Binding-site contacts:
Ligand atom C3 contacts residue THR104 of chain 1.E at 4.0 Å.
Ligand atom O5 contacts residue HIS50 of chain 1.E at 3.5 Å (h-bond).
Ligand atom C5 contacts residue HIS50 of chain 1.E at 4.1 Å.
Ligand atom C3 contacts residue TYR36 of chain 1.E at 4.0 Å (hydrophobic).
Ligand atom C4 contacts residue CA1 of chain 1.Z at 3.6 Å.
Ligand atom O2 contacts residue PHB1 of chain 1.KA at 2.9 Å (h-bond).
Ligand atom O4 contacts residue THR104 of chain 1.E at 3.4 Å (h-bond).
Ligand atom O5 contacts residue TYR36 of chain 1.E at 3.7 Å.
Ligand atom C2 contacts residue ASN107 of chain 1.E at 4.0 Å.
Ligand atom C4 contacts residue THR104 of chain 1.E at 3.5 Å.
Ligand atom O5 contacts residue GLN53 of chain 1.E at 4.0 Å.
Ligand atom O3 contacts residue CA1 of chain 1.Z at 2.8 Å.
Ligand atom O6 contacts residue PRO51 of chain 1.E at 4.2 Å.
Ligand atom C3 contacts residue CA1 of chain 1.Z at 3.6 Å.
Ligand atom O6 contacts residue HIS50 of chain 1.E at 2.7 Å (h-bond).
Ligand atom C5 contacts residue GLN53 of chain 1.E at 3.5 Å.
Ligand atom C6 contacts residue CYS62 of chain 1.E at 4.1 Å (hydrophobic).
Ligand atom O4 contacts residue ASP100 of chain 1.E at 2.8 Å (salt-bridge).
Ligand atom C4 contacts residue PHB1 of chain 1.KA at 4.2 Å.
Ligand atom O2 contacts residue ASN107 of chain 1.E at 3.2 Å (h-bond).
Ligand atom C4 contacts residue ASP100 of chain 1.E at 3.6 Å.
Ligand atom O3 contacts residue THR104 of chain 1.E at 3.2 Å.
Ligand atom C5 contacts residue PHB1 of chain 1.KA at 3.6 Å.
Ligand atom O4 contacts residue CA1 of chain 1.Z at 2.7 Å.
Ligand atom C2 contacts residue CA1 of chain 1.Z at 4.0 Å.
Ligand atom C2 contacts residue TYR36 of chain 1.E at 3.4 Å (hydrophobic).
Ligand atom C3 contacts residue PHB1 of chain 1.KA at 3.7 Å.
Ligand atom O5 contacts residue PHB1 of chain 1.KA at 2.3 Å (h-bond).
Ligand atom C6 contacts residue HIS50 of chain 1.E at 3.5 Å.
Ligand atom O6 contacts residue GLN53 of chain 1.E at 2.7 Å (h-bond).
Ligand atom O2 contacts residue TYR36 of chain 1.E at 4.1 Å.
Ligand atom C4 contacts residue TYR36 of chain 1.E at 4.2 Å (hydrophobic).
Ligand atom C1 contacts residue PHB1 of chain 1.KA at 1.4 Å.
Ligand atom C6 contacts residue ASP100 of chain 1.E at 3.8 Å.
Ligand atom O3 contacts residue ASN107 of chain 1.E at 3.4 Å (h-bond).
Ligand atom O4 contacts residue TYR36 of chain 1.E at 3.2 Å (h-bond).
Ligand atom C2 contacts residue PHB1 of chain 1.KA at 2.4 Å.
Ligand atom C6 contacts residue VAL101 of chain 1.E at 3.9 Å (hydrophobic).
Ligand atom C6 contacts residue GLN53 of chain 1.E at 3.5 Å.
Ligand atom O3 contacts residue TYR36 of chain 1.E at 3.9 Å.

A protein and the small-molecule ligand that binds it are described below.
Small molecule (SMILES): OC[C@H]1O[C@@H](O)[C@H](O)[C@@H](O)[C@H]1O

Sequence of chain 1.E:
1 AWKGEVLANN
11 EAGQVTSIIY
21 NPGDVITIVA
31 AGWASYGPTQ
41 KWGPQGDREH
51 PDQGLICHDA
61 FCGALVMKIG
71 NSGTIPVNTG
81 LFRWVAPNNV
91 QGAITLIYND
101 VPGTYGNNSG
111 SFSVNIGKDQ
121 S